A small-molecule ligand and the protein it binds are described below.
Small molecule (SMILES): CC(=O)N[C@H]1CO[C@H](CO)[C@@H](O[C@@H]2O[C@H](CO)[C@@H](O)C[C@H]2NC(C)=O)[C@@H]1O

Sequence of chain 1.E:
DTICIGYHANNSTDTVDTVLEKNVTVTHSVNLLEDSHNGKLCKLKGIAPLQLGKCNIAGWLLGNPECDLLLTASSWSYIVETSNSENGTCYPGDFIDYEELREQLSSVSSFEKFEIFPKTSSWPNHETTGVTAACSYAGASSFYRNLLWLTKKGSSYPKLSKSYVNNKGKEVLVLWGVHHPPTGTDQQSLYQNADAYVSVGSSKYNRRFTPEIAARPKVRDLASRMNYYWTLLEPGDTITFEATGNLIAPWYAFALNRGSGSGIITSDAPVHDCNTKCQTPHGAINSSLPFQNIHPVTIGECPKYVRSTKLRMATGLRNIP

Binding-site contacts:
Ligand atom N2 contacts residue ASN87 of chain 1.E at 2.9 Å (h-bond).
Ligand atom C2 contacts residue ASN87 of chain 1.E at 2.5 Å.
Ligand atom C3 contacts residue ASN87 of chain 1.E at 3.8 Å.
Ligand atom C8 contacts residue SER136 of chain 1.E at 3.7 Å.
Ligand atom C5 contacts residue ASN87 of chain 1.E at 3.6 Å.
Ligand atom N2 contacts residue ASN64 of chain 1.E at 4.5 Å.
Ligand atom N2 contacts residue SER136 of chain 1.E at 4.1 Å.
Ligand atom C8 contacts residue CYS90 of chain 1.E at 4.0 Å (hydrophobic).
Ligand atom O7 contacts residue ASN87 of chain 1.E at 2.8 Å (h-bond).
Ligand atom N2 contacts residue GLU66 of chain 1.E at 3.8 Å.
Ligand atom C7 contacts residue ASN87 of chain 1.E at 3.1 Å.
Ligand atom C7 contacts residue ASN64 of chain 1.E at 3.4 Å.
Ligand atom C1 contacts residue ASN87 of chain 1.E at 1.4 Å.
Ligand atom C8 contacts residue ASN64 of chain 1.E at 3.2 Å.
Ligand atom O7 contacts residue ASN64 of chain 1.E at 2.8 Å (h-bond).
Ligand atom O5 contacts residue GLU86 of chain 1.E at 4.5 Å.
Ligand atom C8 contacts residue ASN87 of chain 1.E at 4.3 Å.
Ligand atom C8 contacts residue GLU66 of chain 1.E at 4.1 Å.
Ligand atom C1 contacts residue GLU66 of chain 1.E at 3.9 Å.
Ligand atom C4 contacts residue ASN87 of chain 1.E at 4.2 Å.
Ligand atom C8 contacts residue CYS135 of chain 1.E at 3.5 Å (hydrophobic).
Ligand atom C7 contacts residue GLU66 of chain 1.E at 4.1 Å.
Ligand atom C8 contacts residue PRO65 of chain 1.E at 3.8 Å (hydrophobic).
Ligand atom O5 contacts residue ASN87 of chain 1.E at 2.3 Å (h-bond).
Ligand atom O7 contacts residue CYS90 of chain 1.E at 3.5 Å.
Ligand atom C7 contacts residue SER136 of chain 1.E at 4.4 Å.
Ligand atom C7 contacts residue CYS90 of chain 1.E at 4.0 Å (hydrophobic).
Ligand atom C2 contacts residue GLU66 of chain 1.E at 4.5 Å.